This small molecule binds to this protein.
Small molecule (SMILES): CC(C)C[C@H](NC(=O)[C@H](CC(C)C)NC(=O)[C@H](CC(C)C)NC(=O)[C@H](CCC(N)=O)NC(=O)[C@H](CC(C)C)NC(=O)[C@H](CC(C)C)NC(=O)[C@@H](N)[C@@H](C)O)C(=O)NCC(=O)N[C@H](C=O)Cc1cnc[nH]1

Binding-site contacts:
Ligand atom CD1 contacts residue ILE89 of chain 1.B at 3.5 Å (hydrophobic).
Ligand atom CD1 contacts residue PRO239 of chain 1.B at 3.4 Å (hydrophobic).
Ligand atom C contacts residue ILE89 of chain 1.B at 3.9 Å (hydrophobic).
Ligand atom CD2 contacts residue GLN85 of chain 1.B at 3.5 Å.
Ligand atom N contacts residue ILE89 of chain 1.B at 3.9 Å.
Ligand atom C contacts residue GLN85 of chain 1.B at 3.9 Å.
Ligand atom CD2 contacts residue LYS75 of chain 1.B at 3.9 Å.
Ligand atom CG contacts residue GLN85 of chain 1.B at 3.4 Å.
Ligand atom CB contacts residue GLU243 of chain 1.B at 3.5 Å.
Ligand atom CD1 contacts residue LEU92 of chain 1.B at 4.0 Å (hydrophobic).
Ligand atom CD2 contacts residue GLN88 of chain 1.B at 3.7 Å.
Ligand atom CD1 contacts residue GLU243 of chain 1.B at 3.9 Å.
Ligand atom NE2 contacts residue GLN85 of chain 1.B at 4.0 Å.
Ligand atom CG contacts residue LEU244 of chain 1.B at 4.1 Å (hydrophobic).
Ligand atom CB contacts residue GLN85 of chain 1.B at 3.4 Å.
Ligand atom CD1 contacts residue GLN88 of chain 1.B at 3.8 Å.
Ligand atom O contacts residue MET81 of chain 1.B at 3.4 Å.
Ligand atom NE2 contacts residue GLN88 of chain 1.B at 2.6 Å (h-bond).
Ligand atom CG contacts residue GLU243 of chain 1.B at 3.4 Å.
Ligand atom CA contacts residue GLU243 of chain 1.B at 3.6 Å.
Ligand atom CA contacts residue GLN85 of chain 1.B at 3.4 Å.
Ligand atom CD1 contacts residue LYS93 of chain 1.B at 4.2 Å.
Ligand atom CB contacts residue VAL71 of chain 1.B at 4.1 Å (hydrophobic).
Ligand atom CB contacts residue ILE89 of chain 1.B at 3.5 Å (hydrophobic).
Ligand atom O contacts residue GLN85 of chain 1.B at 3.5 Å (h-bond).
Ligand atom CE1 contacts residue GLN85 of chain 1.B at 3.4 Å.
Ligand atom CD1 contacts residue LEU244 of chain 1.B at 3.9 Å (hydrophobic).
Ligand atom OG1 contacts residue GLU243 of chain 1.B at 3.8 Å.
Ligand atom N contacts residue GLU243 of chain 1.B at 2.8 Å (salt-bridge).
Ligand atom ND1 contacts residue GLN85 of chain 1.B at 3.6 Å.
Ligand atom CE1 contacts residue GLN88 of chain 1.B at 3.3 Å.
Ligand atom CD2 contacts residue LEU240 of chain 1.B at 4.2 Å (hydrophobic).
Ligand atom C contacts residue GLU243 of chain 1.B at 3.7 Å.
Ligand atom O contacts residue LYS75 of chain 1.B at 3.7 Å.
Ligand atom CA contacts residue GLU243 of chain 1.B at 3.7 Å.
Ligand atom CB contacts residue GLU243 of chain 1.B at 3.3 Å.
Ligand atom C contacts residue GLU243 of chain 1.B at 3.8 Å.
Ligand atom CE1 contacts residue ILE89 of chain 1.B at 4.1 Å (hydrophobic).
Ligand atom CD1 contacts residue LEU240 of chain 1.B at 3.5 Å (hydrophobic).
Ligand atom CD2 contacts residue LEU92 of chain 1.B at 3.9 Å (hydrophobic).

Sequence of chain 1.B:
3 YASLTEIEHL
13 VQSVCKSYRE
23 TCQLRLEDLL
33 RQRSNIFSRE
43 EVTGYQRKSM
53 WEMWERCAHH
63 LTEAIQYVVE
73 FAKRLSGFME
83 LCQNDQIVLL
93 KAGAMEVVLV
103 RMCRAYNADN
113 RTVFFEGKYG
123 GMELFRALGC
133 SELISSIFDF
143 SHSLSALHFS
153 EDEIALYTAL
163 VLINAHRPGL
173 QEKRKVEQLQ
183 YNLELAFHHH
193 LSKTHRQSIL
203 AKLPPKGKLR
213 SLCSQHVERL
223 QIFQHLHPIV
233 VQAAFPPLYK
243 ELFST